Sequence of chain 1.A:
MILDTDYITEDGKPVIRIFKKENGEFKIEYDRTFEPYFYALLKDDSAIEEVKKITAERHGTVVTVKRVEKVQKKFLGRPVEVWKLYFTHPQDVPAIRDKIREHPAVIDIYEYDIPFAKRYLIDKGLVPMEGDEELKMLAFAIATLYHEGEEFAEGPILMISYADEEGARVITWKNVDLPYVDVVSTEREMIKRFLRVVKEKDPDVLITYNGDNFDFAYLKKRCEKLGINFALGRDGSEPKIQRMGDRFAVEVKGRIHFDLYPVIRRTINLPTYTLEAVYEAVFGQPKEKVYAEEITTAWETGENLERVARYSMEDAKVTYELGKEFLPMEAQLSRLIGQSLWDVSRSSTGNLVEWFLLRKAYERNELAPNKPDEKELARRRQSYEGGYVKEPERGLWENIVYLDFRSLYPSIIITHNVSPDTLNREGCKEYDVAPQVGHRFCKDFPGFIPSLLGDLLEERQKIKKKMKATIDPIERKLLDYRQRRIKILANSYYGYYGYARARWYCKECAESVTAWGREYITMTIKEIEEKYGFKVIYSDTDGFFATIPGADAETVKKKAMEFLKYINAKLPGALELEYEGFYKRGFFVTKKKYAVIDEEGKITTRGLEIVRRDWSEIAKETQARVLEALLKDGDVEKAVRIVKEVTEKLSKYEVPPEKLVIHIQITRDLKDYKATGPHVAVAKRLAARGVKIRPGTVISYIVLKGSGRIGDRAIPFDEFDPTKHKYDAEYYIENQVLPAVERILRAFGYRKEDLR

The protein below binds the small molecule below.
Small molecule (SMILES): Nc1ncnc2c1ncn2[C@@H]1OC[C@H](OP(=O)(O)O)[C@H]1O

Binding-site contacts:
Ligand atom O4' contacts residue THR541 of chain 1.A at 3.8 Å.
Ligand atom C3' contacts residue ASP542 of chain 1.A at 3.4 Å.
Ligand atom OP2 contacts residue SER407 of chain 1.A at 3.6 Å (h-bond).
Ligand atom OP2 contacts residue PHE405 of chain 1.A at 3.3 Å (h-bond).
Ligand atom OP1 contacts residue SER407 of chain 1.A at 4.0 Å.
Ligand atom OP2 contacts residue ASP542 of chain 1.A at 2.9 Å (salt-bridge).
Ligand atom OP2 contacts residue LEU408 of chain 1.A at 3.3 Å (h-bond).
Ligand atom C3' contacts residue LEU408 of chain 1.A at 4.2 Å (hydrophobic).
Ligand atom N7 contacts residue ASN491 of chain 1.A at 4.3 Å.
Ligand atom O3' contacts residue ASP542 of chain 1.A at 2.7 Å (salt-bridge).
Ligand atom N6 contacts residue ASN491 of chain 1.A at 4.1 Å.
Ligand atom C4 contacts residue TYR494 of chain 1.A at 4.1 Å (hydrophobic).
Ligand atom P contacts residue ASP542 of chain 1.A at 3.4 Å.
Ligand atom C2' contacts residue TYR409 of chain 1.A at 3.9 Å (hydrophobic).
Ligand atom N3 contacts residue TYR409 of chain 1.A at 3.8 Å.
Ligand atom O2' contacts residue LEU408 of chain 1.A at 4.2 Å.
Ligand atom N1 contacts residue TYR494 of chain 1.A at 4.5 Å.
Ligand atom C4' contacts residue THR541 of chain 1.A at 3.8 Å.
Ligand atom N3 contacts residue TYR494 of chain 1.A at 3.1 Å.
Ligand atom P contacts residue SER407 of chain 1.A at 4.0 Å.
Ligand atom OP2 contacts residue ARG406 of chain 1.A at 4.4 Å.
Ligand atom OP1 contacts residue ASP542 of chain 1.A at 4.2 Å.
Ligand atom O4' contacts residue TYR409 of chain 1.A at 4.3 Å.
Ligand atom P contacts residue LEU408 of chain 1.A at 3.5 Å.
Ligand atom C4 contacts residue TYR409 of chain 1.A at 4.2 Å (hydrophobic).
Ligand atom C2 contacts residue TYR494 of chain 1.A at 3.5 Å (hydrophobic).
Ligand atom C4' contacts residue ASP542 of chain 1.A at 3.3 Å.
Ligand atom C1' contacts residue TYR409 of chain 1.A at 3.5 Å (hydrophobic).
Ligand atom O2' contacts residue TYR409 of chain 1.A at 2.9 Å.
Ligand atom C6 contacts residue ASN491 of chain 1.A at 4.2 Å.
Ligand atom OP1 contacts residue ASN491 of chain 1.A at 4.4 Å.
Ligand atom C5 contacts residue ASN491 of chain 1.A at 4.2 Å.
Ligand atom OP1 contacts residue LEU408 of chain 1.A at 4.4 Å.
Ligand atom N9 contacts residue TYR409 of chain 1.A at 4.3 Å.